Binding-site contacts:
Ligand atom C15 contacts residue GLY148 of chain 1.I at 4.1 Å.
Ligand atom C15 contacts residue TYR149 of chain 1.I at 4.2 Å (hydrophobic).
Ligand atom O1 contacts residue LEU34 of chain 1.I at 4.2 Å.
Ligand atom C14 contacts residue TYR149 of chain 1.I at 3.7 Å (hydrophobic).
Ligand atom C13 contacts residue GLY148 of chain 1.I at 4.2 Å.
Ligand atom C14 contacts residue SER152 of chain 1.I at 4.3 Å.
Ligand atom C3 contacts residue ASN153 of chain 1.I at 4.4 Å.
Ligand atom O1 contacts residue LYS33 of chain 1.I at 4.4 Å.
Ligand atom C11 contacts residue LEU34 of chain 1.I at 4.4 Å (hydrophobic).
Ligand atom C14 contacts residue GLY148 of chain 1.I at 3.7 Å.
Ligand atom C3 contacts residue TYR149 of chain 1.I at 3.8 Å (hydrophobic).
Ligand atom C12 contacts residue LEU34 of chain 1.I at 3.7 Å (hydrophobic).
Ligand atom C11 contacts residue TYR149 of chain 1.I at 4.5 Å (hydrophobic).
Ligand atom C12 contacts residue TYR149 of chain 1.I at 4.4 Å (hydrophobic).
Ligand atom N contacts residue LEU34 of chain 1.I at 4.2 Å.
Ligand atom C13 contacts residue TYR149 of chain 1.I at 3.8 Å (hydrophobic).
Ligand atom C13 contacts residue ALA145 of chain 1.I at 4.3 Å (hydrophobic).
Ligand atom C16 contacts residue SER152 of chain 1.I at 3.8 Å.
Ligand atom C15 contacts residue SER152 of chain 1.I at 3.4 Å.
Ligand atom C2 contacts residue TYR149 of chain 1.I at 3.6 Å (hydrophobic).

A protein and the small-molecule ligand that binds it are described below.
Small molecule (SMILES): O=S(=O)(O)c1cccc2cccc(Nc3ccccc3)c12

Sequence of chain 1.I:
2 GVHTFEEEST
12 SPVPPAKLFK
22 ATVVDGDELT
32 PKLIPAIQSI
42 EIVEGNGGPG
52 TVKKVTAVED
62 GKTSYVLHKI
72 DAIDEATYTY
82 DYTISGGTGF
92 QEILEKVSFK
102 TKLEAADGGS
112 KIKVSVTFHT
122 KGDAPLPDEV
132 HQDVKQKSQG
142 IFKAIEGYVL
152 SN